Sequence of chain 1.C:
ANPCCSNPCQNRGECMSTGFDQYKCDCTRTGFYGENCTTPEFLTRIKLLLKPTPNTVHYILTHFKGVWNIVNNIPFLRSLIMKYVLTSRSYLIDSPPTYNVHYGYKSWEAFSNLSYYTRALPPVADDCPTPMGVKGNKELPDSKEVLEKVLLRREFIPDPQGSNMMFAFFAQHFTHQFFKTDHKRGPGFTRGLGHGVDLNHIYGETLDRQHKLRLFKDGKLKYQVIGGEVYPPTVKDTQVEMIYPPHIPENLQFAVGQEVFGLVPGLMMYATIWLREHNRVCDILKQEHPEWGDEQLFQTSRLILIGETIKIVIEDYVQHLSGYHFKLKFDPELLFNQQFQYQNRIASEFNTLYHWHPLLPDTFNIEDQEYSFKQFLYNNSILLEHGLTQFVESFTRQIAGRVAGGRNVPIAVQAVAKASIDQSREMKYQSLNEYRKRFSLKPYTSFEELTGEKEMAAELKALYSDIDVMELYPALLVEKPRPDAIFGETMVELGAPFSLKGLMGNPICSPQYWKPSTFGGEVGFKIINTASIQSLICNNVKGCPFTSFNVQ

Binding-site contacts:
Ligand atom O3 contacts residue ARG185 of chain 1.C at 4.0 Å.
Ligand atom C1 contacts residue ASN113 of chain 1.C at 1.4 Å.
Ligand atom O7 contacts residue ASN113 of chain 1.C at 3.8 Å.
Ligand atom C4 contacts residue LEU207 of chain 1.D at 4.0 Å (hydrophobic).
Ligand atom C5 contacts residue PHE189 of chain 1.C at 3.9 Å (hydrophobic).
Ligand atom C1 contacts residue GLU109 of chain 1.C at 3.6 Å.
Ligand atom N2 contacts residue ASN113 of chain 1.C at 3.0 Å (h-bond).
Ligand atom C5 contacts residue ASN113 of chain 1.C at 3.6 Å.
Ligand atom O7 contacts residue ARG185 of chain 1.C at 2.5 Å (salt-bridge).
Ligand atom C2 contacts residue LEU207 of chain 1.D at 4.4 Å (hydrophobic).
Ligand atom O5 contacts residue LEU207 of chain 1.D at 4.2 Å.
Ligand atom O6 contacts residue LEU207 of chain 1.D at 3.8 Å.
Ligand atom C4 contacts residue ARG185 of chain 1.C at 3.7 Å.
Ligand atom O6 contacts residue TYR116 of chain 1.C at 3.6 Å.
Ligand atom C2 contacts residue ARG185 of chain 1.C at 3.9 Å.
Ligand atom C2 contacts residue GLU109 of chain 1.C at 4.2 Å.
Ligand atom O5 contacts residue ASN113 of chain 1.C at 2.3 Å (h-bond).
Ligand atom N2 contacts residue ARG185 of chain 1.C at 4.2 Å.
Ligand atom C7 contacts residue ASN113 of chain 1.C at 3.6 Å.
Ligand atom O5 contacts residue TYR116 of chain 1.C at 3.5 Å.
Ligand atom C6 contacts residue PHE189 of chain 1.C at 3.8 Å (hydrophobic).
Ligand atom C1 contacts residue TYR116 of chain 1.C at 4.0 Å (hydrophobic).
Ligand atom C5 contacts residue TYR116 of chain 1.C at 4.3 Å (hydrophobic).
Ligand atom O4 contacts residue ARG185 of chain 1.C at 2.8 Å (salt-bridge).
Ligand atom C8 contacts residue PHE189 of chain 1.C at 4.2 Å (hydrophobic).
Ligand atom C6 contacts residue LEU207 of chain 1.D at 4.3 Å (hydrophobic).
Ligand atom C3 contacts residue ASN113 of chain 1.C at 3.8 Å.
Ligand atom C1 contacts residue ARG185 of chain 1.C at 3.9 Å.
Ligand atom C3 contacts residue ARG185 of chain 1.C at 3.6 Å.
Ligand atom C2 contacts residue ASN113 of chain 1.C at 2.5 Å.
Ligand atom O7 contacts residue LEU207 of chain 1.D at 3.9 Å.
Ligand atom C8 contacts residue ARG185 of chain 1.C at 3.8 Å.
Ligand atom O3 contacts residue LEU207 of chain 1.D at 4.4 Å.
Ligand atom O5 contacts residue PHE189 of chain 1.C at 4.2 Å.
Ligand atom C4 contacts residue ASN113 of chain 1.C at 4.2 Å.
Ligand atom C7 contacts residue ARG185 of chain 1.C at 3.6 Å.
Ligand atom C6 contacts residue TYR116 of chain 1.C at 3.5 Å (hydrophobic).
Ligand atom C5 contacts residue LEU207 of chain 1.D at 4.4 Å (hydrophobic).
Ligand atom O5 contacts residue GLU109 of chain 1.C at 3.5 Å (salt-bridge).
Ligand atom C5 contacts residue ARG185 of chain 1.C at 4.1 Å.

Sequence of chain 1.D:
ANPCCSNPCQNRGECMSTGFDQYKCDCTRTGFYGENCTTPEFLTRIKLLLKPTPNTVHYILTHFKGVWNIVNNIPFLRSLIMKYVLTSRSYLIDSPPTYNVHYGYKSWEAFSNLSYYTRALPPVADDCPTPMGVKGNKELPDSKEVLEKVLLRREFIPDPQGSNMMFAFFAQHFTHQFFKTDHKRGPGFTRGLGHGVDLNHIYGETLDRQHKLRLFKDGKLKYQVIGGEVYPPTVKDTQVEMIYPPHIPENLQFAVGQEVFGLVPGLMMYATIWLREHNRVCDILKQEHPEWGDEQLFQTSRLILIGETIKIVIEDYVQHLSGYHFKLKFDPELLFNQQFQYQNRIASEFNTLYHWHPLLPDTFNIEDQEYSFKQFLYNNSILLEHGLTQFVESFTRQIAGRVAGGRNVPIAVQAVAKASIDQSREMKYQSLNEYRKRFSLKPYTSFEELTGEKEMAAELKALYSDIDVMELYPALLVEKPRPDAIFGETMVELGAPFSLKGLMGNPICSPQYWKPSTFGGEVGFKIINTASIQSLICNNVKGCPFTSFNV

A protein and the small-molecule ligand that binds it are described below.
Small molecule (SMILES): CC(=O)N[C@H]1[C@H](O[C@H]2[C@H](O)[C@@H](NC(C)=O)CO[C@@H]2CO)O[C@H](CO)[C@@H](O)[C@@H]1O